Sequence of chain 1.C:
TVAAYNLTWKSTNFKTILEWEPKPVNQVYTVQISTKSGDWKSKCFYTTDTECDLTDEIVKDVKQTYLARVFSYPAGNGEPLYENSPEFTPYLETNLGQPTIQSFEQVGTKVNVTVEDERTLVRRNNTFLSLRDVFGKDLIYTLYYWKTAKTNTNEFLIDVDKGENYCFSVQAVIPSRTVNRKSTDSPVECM

Sequence of chain 1.A:
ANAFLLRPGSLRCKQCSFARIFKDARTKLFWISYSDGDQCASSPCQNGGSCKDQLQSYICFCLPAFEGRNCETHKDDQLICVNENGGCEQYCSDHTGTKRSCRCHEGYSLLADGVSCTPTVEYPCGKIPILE

This protein binds this small molecule.
Small molecule (SMILES): C[C@@H]1O[C@@H](O)[C@@H](O)[C@H](O)[C@@H]1O

Binding-site contacts:
Ligand atom C6 contacts residue CYS72 of chain 1.A at 3.7 Å (hydrophobic).
Ligand atom C6 contacts residue PHE135 of chain 1.C at 3.8 Å (hydrophobic).
Ligand atom O3 contacts residue GLY58 of chain 1.A at 4.2 Å.
Ligand atom C3 contacts residue SER60 of chain 1.A at 3.0 Å.
Ligand atom C5 contacts residue GLY58 of chain 1.A at 3.9 Å.
Ligand atom C6 contacts residue SER60 of chain 1.A at 4.2 Å.
Ligand atom C4 contacts residue GLY58 of chain 1.A at 3.5 Å.
Ligand atom C1 contacts residue SER60 of chain 1.A at 1.5 Å.
Ligand atom C2 contacts residue SER60 of chain 1.A at 2.5 Å.
Ligand atom O5 contacts residue PHE71 of chain 1.A at 4.3 Å.
Ligand atom C5 contacts residue GLY59 of chain 1.A at 4.2 Å.
Ligand atom O3 contacts residue SER60 of chain 1.A at 4.4 Å.
Ligand atom O5 contacts residue SER60 of chain 1.A at 2.4 Å (h-bond).
Ligand atom C6 contacts residue PHE71 of chain 1.A at 3.4 Å (hydrophobic).
Ligand atom C5 contacts residue PHE71 of chain 1.A at 3.7 Å (hydrophobic).
Ligand atom O5 contacts residue ARG126 of chain 1.C at 3.3 Å (salt-bridge).
Ligand atom C3 contacts residue GLY58 of chain 1.A at 3.6 Å.
Ligand atom C4 contacts residue SER60 of chain 1.A at 3.5 Å.
Ligand atom C1 contacts residue ARG126 of chain 1.C at 3.8 Å.
Ligand atom C6 contacts residue LEU73 of chain 1.A at 4.1 Å (hydrophobic).
Ligand atom C4 contacts residue LEU73 of chain 1.A at 3.9 Å (hydrophobic).
Ligand atom O4 contacts residue LEU73 of chain 1.A at 3.7 Å.
Ligand atom O2 contacts residue SER60 of chain 1.A at 2.8 Å (h-bond).
Ligand atom C5 contacts residue SER60 of chain 1.A at 2.9 Å.